Binding-site contacts:
Ligand atom O4 contacts residue ARG56 of chain 1.C at 3.2 Å (salt-bridge).
Ligand atom C5 contacts residue LYS173 of chain 9.A at 3.7 Å.
Ligand atom OP1 contacts residue LYS165 of chain 9.C at 2.8 Å (salt-bridge).
Ligand atom C4 contacts residue LEU175 of chain 9.A at 3.8 Å (hydrophobic).
Ligand atom C6 contacts residue LEU175 of chain 9.A at 3.6 Å (hydrophobic).
Ligand atom C2' contacts residue LEU113 of chain 9.A at 4.0 Å (hydrophobic).
Ligand atom O6 contacts residue LYS115 of chain 9.A at 3.4 Å (salt-bridge).
Ligand atom OP2 contacts residue ARG61 of chain 9.A at 2.7 Å (salt-bridge).
Ligand atom C8 contacts residue LYS115 of chain 9.A at 3.9 Å.
Ligand atom C5 contacts residue LEU175 of chain 9.A at 3.8 Å (hydrophobic).
Ligand atom OP1 contacts residue ARG61 of chain 9.A at 3.9 Å.
Ligand atom C5 contacts residue LYS115 of chain 9.A at 3.7 Å.
Ligand atom N9 contacts residue LEU175 of chain 9.A at 3.7 Å.
Ligand atom OP2 contacts residue LYS165 of chain 9.C at 3.1 Å (salt-bridge).
Ligand atom C2' contacts residue TYR244 of chain 9.A at 3.7 Å (hydrophobic).
Ligand atom N7 contacts residue LEU175 of chain 9.A at 3.9 Å.
Ligand atom C2 contacts residue GLN246 of chain 9.A at 3.9 Å.
Ligand atom O2 contacts residue THR59 of chain 9.A at 3.3 Å (h-bond).
Ligand atom OP1 contacts residue PHE52 of chain 1.C at 3.1 Å (h-bond).
Ligand atom N1 contacts residue LEU175 of chain 9.A at 4.0 Å.
Ligand atom OP1 contacts residue ALA163 of chain 9.C at 4.0 Å.
Ligand atom C8 contacts residue LEU175 of chain 9.A at 3.8 Å (hydrophobic).
Ligand atom O3' contacts residue ARG61 of chain 9.A at 3.9 Å.
Ligand atom OP1 contacts residue LYS164 of chain 9.C at 3.4 Å.
Ligand atom C7 contacts residue PHE52 of chain 1.C at 3.7 Å (hydrophobic).
Ligand atom O5' contacts residue TYR244 of chain 9.A at 3.8 Å.
Ligand atom N7 contacts residue TYR244 of chain 9.A at 4.0 Å.
Ligand atom O3' contacts residue LYS112 of chain 9.A at 3.7 Å.
Ligand atom N3 contacts residue THR59 of chain 9.A at 3.3 Å (h-bond).
Ligand atom C2 contacts residue THR59 of chain 9.A at 3.4 Å.
Ligand atom P contacts residue LYS165 of chain 9.C at 4.0 Å.
Ligand atom O6 contacts residue LYS173 of chain 9.A at 3.0 Å (salt-bridge).
Ligand atom O2 contacts residue GLN246 of chain 9.A at 2.7 Å (h-bond).
Ligand atom C6 contacts residue LYS115 of chain 9.A at 3.9 Å.
Ligand atom OP2 contacts residue TYR244 of chain 9.A at 3.0 Å (h-bond).
Ligand atom N7 contacts residue LYS115 of chain 9.A at 2.8 Å (salt-bridge).
Ligand atom C8 contacts residue TYR244 of chain 9.A at 3.2 Å (hydrophobic).
Ligand atom C6 contacts residue LYS173 of chain 9.A at 4.0 Å.
Ligand atom P contacts residue ARG61 of chain 9.A at 3.6 Å.
Ligand atom O6 contacts residue LEU175 of chain 9.A at 3.9 Å.

The small molecule below binds the protein below.
Small molecule (SMILES): Cc1cn([C@H]2C[C@H](O)[C@@H](CO[P](=O)(O)O[C@H]3C[C@H](n4cnc5c(=O)[nH]c(N)nc54)O[C@@H]3CO[P](=O)(O)O[C@H]3C[C@H](n4ccc(N)nc4=O)O[C@@H]3COP(=O)=O)O2)c(=O)[nH]c1=O

Sequence of chain 1.C:
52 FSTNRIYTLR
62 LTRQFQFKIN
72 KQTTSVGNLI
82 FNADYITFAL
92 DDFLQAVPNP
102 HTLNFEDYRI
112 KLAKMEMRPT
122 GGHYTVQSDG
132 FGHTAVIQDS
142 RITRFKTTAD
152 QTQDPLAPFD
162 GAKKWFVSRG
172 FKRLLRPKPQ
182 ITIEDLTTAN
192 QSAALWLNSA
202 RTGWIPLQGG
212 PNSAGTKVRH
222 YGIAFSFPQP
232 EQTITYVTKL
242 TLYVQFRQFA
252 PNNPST

Sequence of chain 9.C:
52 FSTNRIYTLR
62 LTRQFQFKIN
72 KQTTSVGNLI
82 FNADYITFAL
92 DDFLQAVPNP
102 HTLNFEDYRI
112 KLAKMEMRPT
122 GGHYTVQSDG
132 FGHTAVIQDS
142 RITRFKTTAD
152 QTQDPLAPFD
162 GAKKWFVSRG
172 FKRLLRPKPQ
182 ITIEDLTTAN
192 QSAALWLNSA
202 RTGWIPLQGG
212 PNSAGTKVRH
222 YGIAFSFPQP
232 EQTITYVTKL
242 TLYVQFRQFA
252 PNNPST

Sequence of chain 9.A:
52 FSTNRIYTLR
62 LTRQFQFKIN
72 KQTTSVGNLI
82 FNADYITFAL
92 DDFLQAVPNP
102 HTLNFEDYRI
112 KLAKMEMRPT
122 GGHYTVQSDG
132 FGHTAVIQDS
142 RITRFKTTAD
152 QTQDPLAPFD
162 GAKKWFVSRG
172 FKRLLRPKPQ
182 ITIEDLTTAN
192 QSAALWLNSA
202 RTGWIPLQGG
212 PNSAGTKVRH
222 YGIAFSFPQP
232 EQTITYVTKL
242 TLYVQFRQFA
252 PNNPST